Sequence of chain 1.A:
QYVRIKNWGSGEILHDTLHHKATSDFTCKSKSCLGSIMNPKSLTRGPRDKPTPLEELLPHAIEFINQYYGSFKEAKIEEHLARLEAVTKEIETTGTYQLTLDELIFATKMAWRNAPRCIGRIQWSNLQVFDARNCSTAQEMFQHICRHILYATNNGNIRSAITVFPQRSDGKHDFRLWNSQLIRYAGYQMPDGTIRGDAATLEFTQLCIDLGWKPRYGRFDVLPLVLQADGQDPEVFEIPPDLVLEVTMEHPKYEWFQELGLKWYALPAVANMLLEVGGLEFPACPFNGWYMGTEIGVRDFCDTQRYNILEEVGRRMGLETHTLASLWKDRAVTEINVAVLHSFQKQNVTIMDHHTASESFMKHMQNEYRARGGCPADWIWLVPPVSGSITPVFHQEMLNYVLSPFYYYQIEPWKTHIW

Binding-site contacts:
Ligand atom NH1 contacts residue GLY289 of chain 1.A at 4.0 Å.
Ligand atom NH1 contacts residue PRO268 of chain 1.A at 3.7 Å.
Ligand atom NH2 contacts residue PRO268 of chain 1.A at 4.1 Å.
Ligand atom CZ contacts residue CYN1 of chain 1.C at 3.4 Å.
Ligand atom N contacts residue HEM1 of chain 1.E at 3.1 Å (h-bond).
Ligand atom CA contacts residue GLN181 of chain 1.A at 4.2 Å.
Ligand atom CZ contacts residue HEM1 of chain 1.E at 3.8 Å.
Ligand atom NH1 contacts residue TRP290 of chain 1.A at 3.9 Å.
Ligand atom NH2 contacts residue GLU295 of chain 1.A at 2.6 Å (salt-bridge).
Ligand atom NE contacts residue HEM1 of chain 1.E at 4.1 Å.
Ligand atom CD contacts residue PRO268 of chain 1.A at 4.0 Å (hydrophobic).
Ligand atom CD contacts residue GLU295 of chain 1.A at 3.5 Å.
Ligand atom NH2 contacts residue TYR291 of chain 1.A at 4.0 Å.
Ligand atom C contacts residue GLN181 of chain 1.A at 3.8 Å.
Ligand atom O contacts residue ASP300 of chain 1.A at 2.5 Å (salt-bridge).
Ligand atom NH2 contacts residue HEM1 of chain 1.E at 3.3 Å.
Ligand atom O contacts residue GLU295 of chain 1.A at 4.0 Å.
Ligand atom CZ contacts residue TRP290 of chain 1.A at 3.8 Å (hydrophobic).
Ligand atom NE contacts residue PRO268 of chain 1.A at 3.8 Å.
Ligand atom CA contacts residue GLU295 of chain 1.A at 3.3 Å.
Ligand atom CG contacts residue GLN181 of chain 1.A at 3.9 Å.
Ligand atom CB contacts residue GLU295 of chain 1.A at 2.9 Å.
Ligand atom NH1 contacts residue HEM1 of chain 1.E at 3.8 Å.
Ligand atom CG contacts residue HEM1 of chain 1.E at 3.5 Å.
Ligand atom CA contacts residue HEM1 of chain 1.E at 3.6 Å.
Ligand atom CD contacts residue CYN1 of chain 1.C at 3.3 Å.
Ligand atom CD contacts residue HEM1 of chain 1.E at 4.1 Å.
Ligand atom CB contacts residue GLN181 of chain 1.A at 3.5 Å.
Ligand atom C contacts residue TYR291 of chain 1.A at 3.4 Å (hydrophobic).
Ligand atom NE contacts residue GLU295 of chain 1.A at 2.6 Å (salt-bridge).
Ligand atom NE contacts residue CYN1 of chain 1.C at 3.7 Å.
Ligand atom CG contacts residue GLU295 of chain 1.A at 3.2 Å.
Ligand atom N contacts residue GLU295 of chain 1.A at 2.5 Å (salt-bridge).
Ligand atom O contacts residue TYR291 of chain 1.A at 3.1 Å (h-bond).
Ligand atom CZ contacts residue GLU295 of chain 1.A at 3.4 Å.
Ligand atom NH2 contacts residue TRP290 of chain 1.A at 2.8 Å (h-bond).
Ligand atom NH1 contacts residue CYN1 of chain 1.C at 2.6 Å (h-bond).
Ligand atom CB contacts residue TYR291 of chain 1.A at 3.9 Å (hydrophobic).
Ligand atom C contacts residue ASP300 of chain 1.A at 3.7 Å.
Ligand atom CZ contacts residue PRO268 of chain 1.A at 3.8 Å (hydrophobic).

A small-molecule ligand and the protein it binds are described below.
Small molecule (SMILES): NC(=[NH2+])NCCC[C@H](N)C(=O)O